Sequence of chain 14.F:
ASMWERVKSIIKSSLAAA

Sequence of chain 14.C:
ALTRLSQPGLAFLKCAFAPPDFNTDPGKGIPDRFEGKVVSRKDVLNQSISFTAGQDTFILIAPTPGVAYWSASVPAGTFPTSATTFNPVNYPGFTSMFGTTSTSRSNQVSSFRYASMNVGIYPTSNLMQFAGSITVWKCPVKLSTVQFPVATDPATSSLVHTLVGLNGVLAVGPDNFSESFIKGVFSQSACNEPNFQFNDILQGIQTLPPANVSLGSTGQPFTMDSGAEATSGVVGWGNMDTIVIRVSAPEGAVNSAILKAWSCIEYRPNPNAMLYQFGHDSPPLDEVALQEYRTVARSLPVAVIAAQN

This protein binds this small molecule.
Small molecule (SMILES): Nc1ccn([C@@H]2O[C@H](CO[P](=O)(O)O[C@H]3[C@@H](O)[C@H](n4ccc(=O)[nH]c4=O)O[C@@H]3CO[P](=O)(O)O[C@H]3[C@@H](O)[C@H](n4cnc5c(N)ncnc54)O[C@@H]3CO)[C@@H](O[P](=O)(O)OC[C@H]3O[C@@H](n4ccc(=O)[nH]c4=O)[C@H](O)[C@@H]3O)[C@H]2O)c(=O)n1.O=c1ccn([C@@H]2O[C@H](CO[P](=O)(O)O[C@H]3[C@@H](O)[C@H](n4ccc(=O)[nH]c4=O)O[C@@H]3CO[P](=O)(O)O[C@H]3[C@@H](O)[C@H](n4ccc(=O)[nH]c4=O)O[C@@H]3CO)[C@@H](O)[C@H]2O)c(=O)[nH]1

Binding-site contacts:
Ligand atom C5 contacts residue A4 of chain 45.G at 2.8 Å.
Ligand atom N3 contacts residue U2 of chain 45.G at 3.6 Å.
Ligand atom C4 contacts residue U1 of chain 45.G at 3.7 Å.
Ligand atom C2 contacts residue A4 of chain 45.G at 3.9 Å.
Ligand atom N1 contacts residue U3 of chain 45.G at 3.8 Å.
Ligand atom C4 contacts residue A4 of chain 45.G at 3.2 Å.
Ligand atom OP1 contacts residue LYS12 of chain 14.F at 3.9 Å.
Ligand atom C5 contacts residue U5 of chain 45.G at 3.9 Å.
Ligand atom N3 contacts residue GLN61 of chain 14.C at 3.6 Å.
Ligand atom OP2 contacts residue LYS8 of chain 14.F at 3.8 Å.
Ligand atom C6 contacts residue U2 of chain 45.G at 3.4 Å.
Ligand atom O4 contacts residue U1 of chain 45.G at 2.8 Å (h-bond).
Ligand atom O4 contacts residue U5 of chain 45.G at 2.8 Å (h-bond).
Ligand atom N3 contacts residue A4 of chain 45.G at 3.8 Å.
Ligand atom O2 contacts residue U1 of chain 45.G at 2.9 Å (h-bond).
Ligand atom O2' contacts residue THR57 of chain 14.C at 3.2 Å.
Ligand atom O4 contacts residue A4 of chain 45.G at 2.6 Å (h-bond).
Ligand atom O2 contacts residue U2 of chain 45.G at 3.6 Å.
Ligand atom O2' contacts residue LEU64 of chain 14.C at 3.9 Å.
Ligand atom C2 contacts residue GLN61 of chain 14.C at 3.9 Å.
Ligand atom OP1 contacts residue LYS8 of chain 14.F at 3.1 Å.
Ligand atom C2 contacts residue U1 of chain 45.G at 3.9 Å.
Ligand atom N3 contacts residue U1 of chain 45.G at 3.8 Å.
Ligand atom C2 contacts residue C6 of chain 45.G at 3.4 Å.
Ligand atom N3 contacts residue U1 of chain 45.G at 3.9 Å.
Ligand atom OP1 contacts residue LYS68 of chain 14.C at 3.2 Å (salt-bridge).
Ligand atom C6 contacts residue A4 of chain 45.G at 3.7 Å.
Ligand atom O2 contacts residue C6 of chain 45.G at 2.9 Å (h-bond).
Ligand atom O2 contacts residue GLN61 of chain 14.C at 3.9 Å.
Ligand atom OP1 contacts residue PHE76 of chain 14.C at 3.7 Å.
Ligand atom N1 contacts residue U2 of chain 45.G at 2.8 Å.
Ligand atom C2 contacts residue U2 of chain 45.G at 3.6 Å.
Ligand atom C6 contacts residue U5 of chain 45.G at 3.6 Å.
Ligand atom C2 contacts residue U3 of chain 45.G at 3.8 Å.
Ligand atom C4 contacts residue U5 of chain 45.G at 3.7 Å.
Ligand atom N3 contacts residue C6 of chain 45.G at 3.2 Å (h-bond).
Ligand atom N1 contacts residue U5 of chain 45.G at 3.7 Å.
Ligand atom OP1 contacts residue LEU56 of chain 14.C at 2.8 Å.
Ligand atom N6 contacts residue U2 of chain 45.G at 2.6 Å (h-bond).
Ligand atom N3 contacts residue U5 of chain 45.G at 3.6 Å.

Sequence of chain 45.C:
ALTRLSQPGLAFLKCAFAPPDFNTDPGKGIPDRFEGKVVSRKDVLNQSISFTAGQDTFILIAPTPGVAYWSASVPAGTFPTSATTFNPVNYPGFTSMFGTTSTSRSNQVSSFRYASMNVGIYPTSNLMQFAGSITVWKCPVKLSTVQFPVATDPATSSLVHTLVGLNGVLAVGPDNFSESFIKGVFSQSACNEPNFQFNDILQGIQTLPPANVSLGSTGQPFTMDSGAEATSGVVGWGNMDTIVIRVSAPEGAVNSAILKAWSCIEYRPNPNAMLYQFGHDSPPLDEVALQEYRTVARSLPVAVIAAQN